A protein and the small-molecule ligand that binds it are described below.
Small molecule (SMILES): CC(C)C[C@@H](CO)NC(=O)[C@H](CCC(N)=O)NC(=O)[C@@H](N)CC(N)=O

Binding-site contacts:
Ligand atom CD1 contacts residue GLY45 of chain 1.H at 3.5 Å.
Ligand atom NE2 contacts residue HXD1 of chain 1.IA at 3.5 Å (h-bond).
Ligand atom N contacts residue HXD1 of chain 1.IA at 1.4 Å.
Ligand atom OXT contacts residue THR1 of chain 1.H at 2.3 Å (h-bond).
Ligand atom OD1 contacts residue GLN22 of chain 1.H at 3.4 Å (h-bond).
Ligand atom CG contacts residue ASP124 of chain 1.I at 3.7 Å.
Ligand atom CD2 contacts residue CYS31 of chain 1.H at 3.8 Å (hydrophobic).
Ligand atom O contacts residue GLY47 of chain 1.H at 3.8 Å.
Ligand atom OE1 contacts residue GLY47 of chain 1.H at 3.5 Å (h-bond).
Ligand atom N contacts residue THR1 of chain 1.H at 3.7 Å.
Ligand atom CG contacts residue ALA49 of chain 1.H at 3.6 Å (hydrophobic).
Ligand atom CA contacts residue GLY47 of chain 1.H at 3.4 Å.
Ligand atom CB contacts residue GLY47 of chain 1.H at 3.7 Å.
Ligand atom C contacts residue HXD1 of chain 1.IA at 3.1 Å.
Ligand atom CA contacts residue GLY47 of chain 1.H at 3.7 Å.
Ligand atom CB contacts residue SER20 of chain 1.H at 3.5 Å.
Ligand atom O contacts residue SER20 of chain 1.H at 3.5 Å.
Ligand atom CB contacts residue GLY45 of chain 1.H at 3.9 Å.
Ligand atom C contacts residue LYS33 of chain 1.H at 3.8 Å.
Ligand atom CB contacts residue THR1 of chain 1.H at 3.0 Å.
Ligand atom N contacts residue GLY47 of chain 1.H at 2.8 Å (h-bond).
Ligand atom O contacts residue THR48 of chain 1.H at 3.6 Å.
Ligand atom OD1 contacts residue ASP124 of chain 1.I at 3.4 Å.
Ligand atom C contacts residue THR21 of chain 1.H at 3.7 Å.
Ligand atom CA contacts residue THR21 of chain 1.H at 3.5 Å.
Ligand atom O contacts residue ALA49 of chain 1.H at 2.9 Å (h-bond).
Ligand atom C contacts residue GLY47 of chain 1.H at 3.6 Å.
Ligand atom CD1 contacts residue THR52 of chain 1.H at 3.3 Å.
Ligand atom O contacts residue THR21 of chain 1.H at 3.0 Å (h-bond).
Ligand atom CA contacts residue THR1 of chain 1.H at 2.4 Å.
Ligand atom CA contacts residue HXD1 of chain 1.IA at 2.5 Å.
Ligand atom N contacts residue THR21 of chain 1.H at 2.9 Å (h-bond).
Ligand atom O contacts residue HXD1 of chain 1.IA at 3.4 Å.
Ligand atom NE2 contacts residue THR48 of chain 1.H at 3.4 Å (h-bond).
Ligand atom N contacts residue HXD1 of chain 1.IA at 3.6 Å (h-bond).
Ligand atom N contacts residue ASP124 of chain 1.I at 2.9 Å (salt-bridge).
Ligand atom CA contacts residue THR21 of chain 1.H at 3.9 Å.
Ligand atom C contacts residue THR1 of chain 1.H at 1.5 Å.
Ligand atom CB contacts residue HXD1 of chain 1.IA at 3.8 Å.
Ligand atom CD1 contacts residue ALA49 of chain 1.H at 3.7 Å (hydrophobic).

Sequence of chain 1.H:
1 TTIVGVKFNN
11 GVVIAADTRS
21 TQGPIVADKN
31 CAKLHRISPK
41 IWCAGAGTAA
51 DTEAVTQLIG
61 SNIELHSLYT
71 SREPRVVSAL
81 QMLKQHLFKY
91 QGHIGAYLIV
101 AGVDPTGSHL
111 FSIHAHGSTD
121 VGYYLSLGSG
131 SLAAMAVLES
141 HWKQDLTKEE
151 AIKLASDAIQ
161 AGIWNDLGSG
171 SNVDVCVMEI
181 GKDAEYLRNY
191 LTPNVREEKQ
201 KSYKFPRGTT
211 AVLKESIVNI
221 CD

Sequence of chain 1.I:
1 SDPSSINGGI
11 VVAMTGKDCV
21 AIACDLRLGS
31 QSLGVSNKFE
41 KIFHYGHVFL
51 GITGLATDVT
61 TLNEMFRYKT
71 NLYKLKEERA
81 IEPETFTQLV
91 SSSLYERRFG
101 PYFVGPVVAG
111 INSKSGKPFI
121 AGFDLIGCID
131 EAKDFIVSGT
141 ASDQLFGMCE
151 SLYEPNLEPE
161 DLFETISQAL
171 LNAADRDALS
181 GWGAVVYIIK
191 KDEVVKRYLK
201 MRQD